Sequence of chain 1.A:
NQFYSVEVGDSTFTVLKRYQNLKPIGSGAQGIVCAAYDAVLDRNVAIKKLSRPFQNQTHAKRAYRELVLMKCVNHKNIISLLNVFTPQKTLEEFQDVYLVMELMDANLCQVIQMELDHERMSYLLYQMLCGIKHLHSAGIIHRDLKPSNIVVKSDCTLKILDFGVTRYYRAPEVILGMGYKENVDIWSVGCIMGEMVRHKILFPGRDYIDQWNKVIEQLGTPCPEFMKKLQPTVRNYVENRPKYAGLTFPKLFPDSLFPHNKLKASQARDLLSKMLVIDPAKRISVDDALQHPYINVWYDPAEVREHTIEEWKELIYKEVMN

A protein and the small-molecule ligand that binds it are described below.
Small molecule (SMILES): COC(=O)c1sccc1NC(=O)Cc1cccs1

Binding-site contacts:
Ligand atom C11 contacts residue VAL157 of chain 1.A at 3.6 Å (hydrophobic).
Ligand atom C5 contacts residue ALA52 of chain 1.A at 3.7 Å (hydrophobic).
Ligand atom N1 contacts residue LEU109 of chain 1.A at 4.0 Å.
Ligand atom C1 contacts residue GLU108 of chain 1.A at 3.2 Å.
Ligand atom C16 contacts residue ASN113 of chain 1.A at 3.6 Å.
Ligand atom C6 contacts residue ILE31 of chain 1.A at 3.5 Å (hydrophobic).
Ligand atom C5 contacts residue GLU108 of chain 1.A at 3.3 Å.
Ligand atom C11 contacts residue LEU109 of chain 1.A at 3.9 Å (hydrophobic).
Ligand atom C5 contacts residue LEU167 of chain 1.A at 3.6 Å (hydrophobic).
Ligand atom C14 contacts residue ALA112 of chain 1.A at 4.0 Å (hydrophobic).
Ligand atom C3 contacts residue LEU167 of chain 1.A at 3.9 Å (hydrophobic).
Ligand atom N1 contacts residue VAL157 of chain 1.A at 3.8 Å.
Ligand atom C5 contacts residue ILE85 of chain 1.A at 4.0 Å (hydrophobic).
Ligand atom O1 contacts residue ILE31 of chain 1.A at 3.6 Å.
Ligand atom C12 contacts residue MET110 of chain 1.A at 3.5 Å (hydrophobic).
Ligand atom C12 contacts residue ALA112 of chain 1.A at 3.7 Å (hydrophobic).
Ligand atom C1 contacts residue LEU167 of chain 1.A at 3.6 Å (hydrophobic).
Ligand atom N1 contacts residue ILE31 of chain 1.A at 4.0 Å.
Ligand atom O2 contacts residue ILE31 of chain 1.A at 3.9 Å.
Ligand atom O3 contacts residue VAL157 of chain 1.A at 3.9 Å.
Ligand atom C15 contacts residue VAL157 of chain 1.A at 3.8 Å (hydrophobic).
Ligand atom C9 contacts residue ILE31 of chain 1.A at 3.8 Å (hydrophobic).
Ligand atom S2 contacts residue ILE31 of chain 1.A at 4.0 Å.
Ligand atom C2 contacts residue LEU167 of chain 1.A at 3.8 Å (hydrophobic).
Ligand atom O2 contacts residue VAL39 of chain 1.A at 3.3 Å.
Ligand atom C15 contacts residue ASN113 of chain 1.A at 3.2 Å.
Ligand atom C9 contacts residue VAL39 of chain 1.A at 3.6 Å (hydrophobic).
Ligand atom C9 contacts residue GLY32 of chain 1.A at 3.2 Å.
Ligand atom C3 contacts residue ILE31 of chain 1.A at 3.9 Å (hydrophobic).
Ligand atom S contacts residue ALA52 of chain 1.A at 3.9 Å.
Ligand atom O3 contacts residue LEU109 of chain 1.A at 3.7 Å.
Ligand atom C15 contacts residue ALA112 of chain 1.A at 3.9 Å (hydrophobic).
Ligand atom S contacts residue VAL39 of chain 1.A at 3.9 Å.
Ligand atom S contacts residue MET107 of chain 1.A at 3.8 Å.
Ligand atom S contacts residue LEU167 of chain 1.A at 3.9 Å.
Ligand atom C11 contacts residue MET110 of chain 1.A at 3.7 Å (hydrophobic).
Ligand atom C6 contacts residue VAL39 of chain 1.A at 4.0 Å (hydrophobic).
Ligand atom C6 contacts residue LEU167 of chain 1.A at 3.9 Å (hydrophobic).
Ligand atom O3 contacts residue MET110 of chain 1.A at 2.7 Å (h-bond).
Ligand atom C12 contacts residue VAL157 of chain 1.A at 3.7 Å (hydrophobic).